Binding-site contacts:
Ligand atom C23 contacts residue POV1 of chain 1.EA at 4.4 Å.
Ligand atom C10 contacts residue TRP263 of chain 1.B at 4.4 Å (hydrophobic).
Ligand atom C16 contacts residue POV1 of chain 1.EA at 3.7 Å.
Ligand atom C19 contacts residue TRP263 of chain 1.B at 3.1 Å (hydrophobic).
Ligand atom C5 contacts residue TRP263 of chain 1.B at 4.5 Å (hydrophobic).
Ligand atom C24 contacts residue POV1 of chain 1.EA at 4.4 Å.
Ligand atom C27 contacts residue POV1 of chain 1.BA at 3.8 Å.
Ligand atom C18 contacts residue TRP263 of chain 1.B at 4.0 Å (hydrophobic).
Ligand atom C7 contacts residue POV1 of chain 1.IA at 4.0 Å.
Ligand atom C6 contacts residue POV1 of chain 1.IA at 4.2 Å.
Ligand atom O1 contacts residue POV1 of chain 1.IA at 3.5 Å.
Ligand atom C24 contacts residue LEU302 of chain 1.B at 3.8 Å (hydrophobic).
Ligand atom C3 contacts residue POV1 of chain 1.IA at 3.9 Å.
Ligand atom C4 contacts residue POV1 of chain 1.IA at 3.7 Å.
Ligand atom C15 contacts residue POV1 of chain 1.EA at 3.3 Å.

Sequence of chain 1.B:
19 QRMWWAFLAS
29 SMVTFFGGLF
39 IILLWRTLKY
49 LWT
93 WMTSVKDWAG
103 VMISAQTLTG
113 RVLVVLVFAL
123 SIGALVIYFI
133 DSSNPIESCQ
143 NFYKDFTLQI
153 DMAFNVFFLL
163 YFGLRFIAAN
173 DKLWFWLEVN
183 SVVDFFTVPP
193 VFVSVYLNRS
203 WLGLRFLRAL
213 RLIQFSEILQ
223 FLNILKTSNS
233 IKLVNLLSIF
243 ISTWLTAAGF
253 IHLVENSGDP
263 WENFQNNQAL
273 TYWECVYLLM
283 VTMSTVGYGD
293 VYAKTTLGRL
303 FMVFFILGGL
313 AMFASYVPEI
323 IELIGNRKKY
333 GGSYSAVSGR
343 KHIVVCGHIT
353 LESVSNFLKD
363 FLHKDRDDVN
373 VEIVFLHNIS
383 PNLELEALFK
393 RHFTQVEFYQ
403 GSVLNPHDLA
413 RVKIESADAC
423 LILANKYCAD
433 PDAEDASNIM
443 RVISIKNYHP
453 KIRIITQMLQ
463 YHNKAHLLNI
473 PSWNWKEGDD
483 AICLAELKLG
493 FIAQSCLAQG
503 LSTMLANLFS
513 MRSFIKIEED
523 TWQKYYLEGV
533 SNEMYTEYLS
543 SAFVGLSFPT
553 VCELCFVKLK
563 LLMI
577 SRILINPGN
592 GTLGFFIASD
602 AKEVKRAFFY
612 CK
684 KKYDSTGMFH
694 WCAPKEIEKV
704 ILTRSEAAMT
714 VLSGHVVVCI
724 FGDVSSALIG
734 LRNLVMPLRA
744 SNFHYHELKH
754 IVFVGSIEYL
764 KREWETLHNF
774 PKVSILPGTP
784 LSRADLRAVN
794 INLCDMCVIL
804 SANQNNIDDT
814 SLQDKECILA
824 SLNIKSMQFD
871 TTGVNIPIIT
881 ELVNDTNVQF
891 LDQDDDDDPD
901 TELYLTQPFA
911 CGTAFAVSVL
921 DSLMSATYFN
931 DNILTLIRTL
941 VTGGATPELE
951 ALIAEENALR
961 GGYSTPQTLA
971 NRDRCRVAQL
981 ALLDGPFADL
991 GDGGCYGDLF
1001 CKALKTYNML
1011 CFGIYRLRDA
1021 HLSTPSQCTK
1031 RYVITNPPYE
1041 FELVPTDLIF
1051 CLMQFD

A small-molecule ligand and the protein it binds are described below.
Small molecule (SMILES): CC(C)CCC[C@@H](C)[C@H]1CC[C@H]2[C@@H]3CC=C4C[C@@H](O)CC[C@]4(C)[C@H]3CC[C@]12C